Binding-site contacts:
Ligand atom C2 contacts residue THR144 of chain 1.A at 3.6 Å.
Ligand atom C8 contacts residue PHE185 of chain 1.A at 4.1 Å (hydrophobic).
Ligand atom C4 contacts residue ASN142 of chain 1.A at 4.2 Å.
Ligand atom O4 contacts residue PRO146 of chain 1.A at 4.5 Å.
Ligand atom O7 contacts residue GLU183 of chain 1.A at 4.2 Å.
Ligand atom N2 contacts residue ASN142 of chain 1.A at 2.8 Å (h-bond).
Ligand atom C1 contacts residue THR144 of chain 1.A at 3.4 Å.
Ligand atom O7 contacts residue ASN142 of chain 1.A at 4.1 Å.
Ligand atom C7 contacts residue SER182 of chain 1.A at 4.4 Å.
Ligand atom C7 contacts residue ASN142 of chain 1.A at 3.2 Å.
Ligand atom O5 contacts residue ASN142 of chain 1.A at 2.4 Å (h-bond).
Ligand atom C2 contacts residue ASN142 of chain 1.A at 2.4 Å.
Ligand atom O7 contacts residue THR144 of chain 1.A at 4.0 Å.
Ligand atom O5 contacts residue THR144 of chain 1.A at 3.8 Å.
Ligand atom C3 contacts residue THR144 of chain 1.A at 4.0 Å.
Ligand atom C3 contacts residue ASN142 of chain 1.A at 3.7 Å.
Ligand atom C1 contacts residue ASN142 of chain 1.A at 1.4 Å.
Ligand atom C5 contacts residue ASN142 of chain 1.A at 3.7 Å.
Ligand atom O7 contacts residue SER182 of chain 1.A at 3.3 Å (h-bond).
Ligand atom C7 contacts residue THR144 of chain 1.A at 3.9 Å.
Ligand atom N2 contacts residue THR144 of chain 1.A at 3.0 Å (h-bond).
Ligand atom C5 contacts residue THR144 of chain 1.A at 3.8 Å.
Ligand atom C8 contacts residue ASN142 of chain 1.A at 3.2 Å.
Ligand atom C6 contacts residue PRO146 of chain 1.A at 4.1 Å (hydrophobic).
Ligand atom O7 contacts residue PHE185 of chain 1.A at 4.2 Å.
Ligand atom O6 contacts residue PRO146 of chain 1.A at 3.6 Å.
Ligand atom C5 contacts residue PRO146 of chain 1.A at 4.2 Å (hydrophobic).

A protein and the small-molecule ligand that binds it are described below.
Small molecule (SMILES): CC(=O)N[C@@H]1[C@@H](O)[C@H](O)[C@@H](CO)O[C@H]1O

Sequence of chain 1.A:
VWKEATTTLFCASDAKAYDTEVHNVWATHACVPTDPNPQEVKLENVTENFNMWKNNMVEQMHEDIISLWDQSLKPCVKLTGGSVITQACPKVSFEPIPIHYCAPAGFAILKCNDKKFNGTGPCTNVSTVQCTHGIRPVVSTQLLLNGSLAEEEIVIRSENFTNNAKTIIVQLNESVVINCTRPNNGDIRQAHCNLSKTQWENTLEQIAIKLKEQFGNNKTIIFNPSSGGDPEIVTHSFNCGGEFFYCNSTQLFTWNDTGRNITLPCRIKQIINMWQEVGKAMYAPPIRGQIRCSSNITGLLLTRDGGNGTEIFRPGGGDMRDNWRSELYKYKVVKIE